The protein below binds the small molecule below.
Small molecule (SMILES): [H]/N=C(/N)NC(=O)c1nc(-c2cc3ccccc3o2)c(N2CCCCCC2)nc1N

Sequence of chain 1.A:
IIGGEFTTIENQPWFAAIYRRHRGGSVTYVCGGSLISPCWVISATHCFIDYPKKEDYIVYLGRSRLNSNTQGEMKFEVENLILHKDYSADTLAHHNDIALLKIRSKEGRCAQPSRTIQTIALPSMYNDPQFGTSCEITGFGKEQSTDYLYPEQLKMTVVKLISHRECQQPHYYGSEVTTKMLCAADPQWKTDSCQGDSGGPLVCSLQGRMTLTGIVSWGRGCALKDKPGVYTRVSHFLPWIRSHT

Binding-site contacts:
Ligand atom C17 contacts residue SER145 of chain 1.A at 3.6 Å.
Ligand atom O2 contacts residue GLN195 of chain 1.A at 3.4 Å.
Ligand atom N5 contacts residue SER193 of chain 1.A at 3.8 Å.
Ligand atom N7 contacts residue PRO228 of chain 1.A at 3.8 Å.
Ligand atom N1 contacts residue GLN195 of chain 1.A at 3.5 Å.
Ligand atom C13 contacts residue SER193 of chain 1.A at 3.4 Å.
Ligand atom C6 contacts residue GLN195 of chain 1.A at 2.3 Å.
Ligand atom N6 contacts residue GLY229 of chain 1.A at 3.3 Å.
Ligand atom C13 contacts residue GLY221 of chain 1.A at 3.7 Å.
Ligand atom N4 contacts residue TRP218 of chain 1.A at 3.6 Å.
Ligand atom C9 contacts residue GLY219 of chain 1.A at 3.9 Å.
Ligand atom N2 contacts residue GLY221 of chain 1.A at 3.5 Å (h-bond).
Ligand atom C2 contacts residue GLN195 of chain 1.A at 2.1 Å.
Ligand atom C8 contacts residue GLN195 of chain 1.A at 3.6 Å.
Ligand atom C13 contacts residue ASP192 of chain 1.A at 3.5 Å.
Ligand atom C3 contacts residue GLN195 of chain 1.A at 3.3 Å.
Ligand atom N6 contacts residue ASP192 of chain 1.A at 2.9 Å (salt-bridge).
Ligand atom O1 contacts residue TRP218 of chain 1.A at 3.8 Å.
Ligand atom N7 contacts residue GLY219 of chain 1.A at 3.8 Å.
Ligand atom N7 contacts residue GLY229 of chain 1.A at 3.7 Å.
Ligand atom C7 contacts residue GLN195 of chain 1.A at 3.6 Å.
Ligand atom N2 contacts residue CYS222 of chain 1.A at 3.7 Å.
Ligand atom C1 contacts residue GLN195 of chain 1.A at 2.9 Å.
Ligand atom N7 contacts residue GLY221 of chain 1.A at 3.4 Å (h-bond).
Ligand atom N5 contacts residue GLY221 of chain 1.A at 3.2 Å (h-bond).
Ligand atom O2 contacts residue CYS222 of chain 1.A at 3.4 Å (h-bond).
Ligand atom N5 contacts residue GLY219 of chain 1.A at 3.4 Å.
Ligand atom C12 contacts residue GLY219 of chain 1.A at 3.6 Å.
Ligand atom N3 contacts residue SER198 of chain 1.A at 3.8 Å.
Ligand atom O1 contacts residue SER193 of chain 1.A at 3.1 Å (h-bond).
Ligand atom C13 contacts residue GLY229 of chain 1.A at 3.7 Å.
Ligand atom N7 contacts residue ASP192 of chain 1.A at 2.9 Å (salt-bridge).
Ligand atom N6 contacts residue SER193 of chain 1.A at 2.5 Å (h-bond).
Ligand atom N4 contacts residue SER198 of chain 1.A at 3.3 Å (h-bond).
Ligand atom C11 contacts residue CYS222 of chain 1.A at 3.7 Å (hydrophobic).
Ligand atom O1 contacts residue VAL216 of chain 1.A at 3.8 Å.
Ligand atom C18 contacts residue SER145 of chain 1.A at 3.5 Å.
Ligand atom N4 contacts residue SER217 of chain 1.A at 3.4 Å (h-bond).
Ligand atom C12 contacts residue TRP218 of chain 1.A at 3.6 Å (hydrophobic).
Ligand atom O2 contacts residue CYS194 of chain 1.A at 3.7 Å.